Sequence of chain 1.A:
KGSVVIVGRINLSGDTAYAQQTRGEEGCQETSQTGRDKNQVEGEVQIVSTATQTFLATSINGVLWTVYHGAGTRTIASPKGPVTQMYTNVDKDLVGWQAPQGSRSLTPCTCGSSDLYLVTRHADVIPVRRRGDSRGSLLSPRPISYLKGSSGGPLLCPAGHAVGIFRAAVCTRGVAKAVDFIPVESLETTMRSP

Binding-site contacts:
Ligand atom O4 contacts residue ALA172 of chain 1.A at 3.2 Å (h-bond).
Ligand atom C5 contacts residue SER154 of chain 1.A at 3.0 Å.
Ligand atom C33 contacts residue ASP96 of chain 1.A at 3.3 Å.
Ligand atom C3 contacts residue HIS72 of chain 1.A at 3.5 Å.
Ligand atom N4 contacts residue ASP96 of chain 1.A at 3.6 Å.
Ligand atom O6 contacts residue ALA171 of chain 1.A at 3.2 Å.
Ligand atom C6 contacts residue SER154 of chain 1.A at 3.2 Å.
Ligand atom C38 contacts residue ASP94 of chain 1.A at 3.6 Å.
Ligand atom N2 contacts residue SER154 of chain 1.A at 3.4 Å (h-bond).
Ligand atom C10 contacts residue GLN56 of chain 1.A at 3.3 Å.
Ligand atom O2 contacts residue HIS72 of chain 1.A at 3.1 Å.
Ligand atom C8 contacts residue SER154 of chain 1.A at 2.9 Å.
Ligand atom C21 contacts residue ALA172 of chain 1.A at 3.5 Å (hydrophobic).
Ligand atom C2 contacts residue ARG170 of chain 1.A at 3.7 Å.
Ligand atom C12 contacts residue ALA171 of chain 1.A at 3.6 Å (hydrophobic).
Ligand atom C9 contacts residue GLN56 of chain 1.A at 3.0 Å.
Ligand atom C38 contacts residue ARG170 of chain 1.A at 3.5 Å.
Ligand atom N1 contacts residue ARG170 of chain 1.A at 3.3 Å (salt-bridge).
Ligand atom O1 contacts residue GLY152 of chain 1.A at 3.0 Å (h-bond).
Ligand atom O1 contacts residue SER153 of chain 1.A at 3.3 Å (h-bond).
Ligand atom C10 contacts residue PHE58 of chain 1.A at 3.5 Å (hydrophobic).
Ligand atom N2 contacts residue HIS72 of chain 1.A at 2.8 Å (h-bond).
Ligand atom O6 contacts residue ALA172 of chain 1.A at 3.0 Å (h-bond).
Ligand atom C27 contacts residue ARG170 of chain 1.A at 3.6 Å.
Ligand atom N1 contacts residue HIS72 of chain 1.A at 3.4 Å (h-bond).
Ligand atom O8 contacts residue ARG170 of chain 1.A at 3.3 Å.
Ligand atom C35 contacts residue TYR71 of chain 1.A at 3.5 Å (hydrophobic).
Ligand atom C33 contacts residue VAL93 of chain 1.A at 3.6 Å (hydrophobic).
Ligand atom F1 contacts residue ALA172 of chain 1.A at 3.4 Å.
Ligand atom N1 contacts residue SER154 of chain 1.A at 2.9 Å (h-bond).
Ligand atom F1 contacts residue PHE169 of chain 1.A at 3.3 Å.
Ligand atom C34 contacts residue TYR71 of chain 1.A at 3.4 Å (hydrophobic).
Ligand atom F1 contacts residue LEU150 of chain 1.A at 3.3 Å.
Ligand atom C11 contacts residue GLN56 of chain 1.A at 3.6 Å.
Ligand atom C11 contacts residue THR57 of chain 1.A at 3.4 Å.
Ligand atom C10 contacts residue THR57 of chain 1.A at 3.5 Å.
Ligand atom C14 contacts residue ALA172 of chain 1.A at 3.5 Å (hydrophobic).
Ligand atom C30 contacts residue ASP96 of chain 1.A at 3.6 Å.
Ligand atom N3 contacts residue ALA172 of chain 1.A at 2.8 Å (h-bond).
Ligand atom O1 contacts residue SER154 of chain 1.A at 3.1 Å (h-bond).

A small-molecule ligand and the protein it binds are described below.
Small molecule (SMILES): COc1ccc2c(O[C@@H]3C[C@@H](C(=O)N[C@@H](CC(F)F)C(=O)NS(=O)(=O)C4CC4)N(C(=O)[C@@H](NC(=O)OC(C)(C)C)C(C)(C)C)C3)cc(-c3ccccc3)nc2c1